Binding-site contacts:
Ligand atom C22 contacts residue GLU583 of chain 1.C at 3.9 Å.
Ligand atom O8 contacts residue ILE414 of chain 1.C at 4.1 Å.
Ligand atom C26 contacts residue GLU583 of chain 1.C at 3.3 Å.
Ligand atom O1 contacts residue GLU583 of chain 1.C at 4.0 Å.
Ligand atom C18 contacts residue ARG452 of chain 1.C at 4.2 Å.
Ligand atom C16 contacts residue GLU458 of chain 1.C at 3.4 Å.
Ligand atom C20 contacts residue GLN46 of chain 1.C at 4.1 Å.
Ligand atom C8 contacts residue TYR584 of chain 1.C at 3.9 Å (hydrophobic).
Ligand atom C13 contacts residue GLU461 of chain 1.C at 3.4 Å.
Ligand atom O3 contacts residue ALA399 of chain 1.C at 3.7 Å.
Ligand atom C6 contacts residue ALA399 of chain 1.C at 3.9 Å (hydrophobic).
Ligand atom C30 contacts residue GLU583 of chain 1.C at 4.0 Å.
Ligand atom C17 contacts residue ARG452 of chain 1.C at 3.8 Å.
Ligand atom C20 contacts residue GLU583 of chain 1.C at 4.2 Å.
Ligand atom O1 contacts residue TYR584 of chain 1.C at 4.0 Å.
Ligand atom C17 contacts residue VAL400 of chain 1.C at 4.0 Å (hydrophobic).
Ligand atom C25 contacts residue GLU583 of chain 1.C at 3.3 Å.
Ligand atom C15 contacts residue GLU458 of chain 1.C at 3.5 Å.
Ligand atom O3 contacts residue SER398 of chain 1.C at 2.1 Å (h-bond).
Ligand atom C16 contacts residue SER398 of chain 1.C at 3.9 Å.
Ligand atom O3 contacts residue VAL400 of chain 1.C at 3.8 Å.
Ligand atom C7 contacts residue TYR584 of chain 1.C at 3.9 Å (hydrophobic).
Ligand atom C8 contacts residue ALA399 of chain 1.C at 3.5 Å (hydrophobic).
Ligand atom C23 contacts residue GLU583 of chain 1.C at 2.9 Å.
Ligand atom C24 contacts residue GLU583 of chain 1.C at 2.9 Å.
Ligand atom N1 contacts residue GLU583 of chain 1.C at 2.2 Å (salt-bridge).
Ligand atom C14 contacts residue SER398 of chain 1.C at 4.1 Å.
Ligand atom C3 contacts residue TYR47 of chain 1.C at 4.3 Å (hydrophobic).
Ligand atom C11 contacts residue GLU458 of chain 1.C at 3.9 Å.
Ligand atom C16 contacts residue ARG452 of chain 1.C at 3.4 Å.
Ligand atom C7 contacts residue ALA399 of chain 1.C at 3.6 Å (hydrophobic).
Ligand atom C21 contacts residue GLN46 of chain 1.C at 2.8 Å.
Ligand atom C9 contacts residue ALA399 of chain 1.C at 4.1 Å (hydrophobic).
Ligand atom C10 contacts residue GLU583 of chain 1.C at 3.7 Å.
Ligand atom C11 contacts residue ARG452 of chain 1.C at 4.2 Å.
Ligand atom C1 contacts residue GLU461 of chain 1.C at 3.1 Å.
Ligand atom O2 contacts residue GLU461 of chain 1.C at 4.0 Å.
Ligand atom C7 contacts residue VAL400 of chain 1.C at 3.5 Å (hydrophobic).
Ligand atom C12 contacts residue GLU461 of chain 1.C at 3.0 Å.
Ligand atom C17 contacts residue SER398 of chain 1.C at 3.1 Å.

This protein binds this small molecule.
Small molecule (SMILES): C[C@H](CCC(=O)NCCC[N+](C)(C)CC(O)CS(=O)(=O)O)[C@H]1CC[C@H]2[C@@H]3[C@H](O)C[C@@H]4C[C@H](O)CC[C@]4(C)[C@H]3C[C@H](O)[C@]12C

Sequence of chain 1.C:
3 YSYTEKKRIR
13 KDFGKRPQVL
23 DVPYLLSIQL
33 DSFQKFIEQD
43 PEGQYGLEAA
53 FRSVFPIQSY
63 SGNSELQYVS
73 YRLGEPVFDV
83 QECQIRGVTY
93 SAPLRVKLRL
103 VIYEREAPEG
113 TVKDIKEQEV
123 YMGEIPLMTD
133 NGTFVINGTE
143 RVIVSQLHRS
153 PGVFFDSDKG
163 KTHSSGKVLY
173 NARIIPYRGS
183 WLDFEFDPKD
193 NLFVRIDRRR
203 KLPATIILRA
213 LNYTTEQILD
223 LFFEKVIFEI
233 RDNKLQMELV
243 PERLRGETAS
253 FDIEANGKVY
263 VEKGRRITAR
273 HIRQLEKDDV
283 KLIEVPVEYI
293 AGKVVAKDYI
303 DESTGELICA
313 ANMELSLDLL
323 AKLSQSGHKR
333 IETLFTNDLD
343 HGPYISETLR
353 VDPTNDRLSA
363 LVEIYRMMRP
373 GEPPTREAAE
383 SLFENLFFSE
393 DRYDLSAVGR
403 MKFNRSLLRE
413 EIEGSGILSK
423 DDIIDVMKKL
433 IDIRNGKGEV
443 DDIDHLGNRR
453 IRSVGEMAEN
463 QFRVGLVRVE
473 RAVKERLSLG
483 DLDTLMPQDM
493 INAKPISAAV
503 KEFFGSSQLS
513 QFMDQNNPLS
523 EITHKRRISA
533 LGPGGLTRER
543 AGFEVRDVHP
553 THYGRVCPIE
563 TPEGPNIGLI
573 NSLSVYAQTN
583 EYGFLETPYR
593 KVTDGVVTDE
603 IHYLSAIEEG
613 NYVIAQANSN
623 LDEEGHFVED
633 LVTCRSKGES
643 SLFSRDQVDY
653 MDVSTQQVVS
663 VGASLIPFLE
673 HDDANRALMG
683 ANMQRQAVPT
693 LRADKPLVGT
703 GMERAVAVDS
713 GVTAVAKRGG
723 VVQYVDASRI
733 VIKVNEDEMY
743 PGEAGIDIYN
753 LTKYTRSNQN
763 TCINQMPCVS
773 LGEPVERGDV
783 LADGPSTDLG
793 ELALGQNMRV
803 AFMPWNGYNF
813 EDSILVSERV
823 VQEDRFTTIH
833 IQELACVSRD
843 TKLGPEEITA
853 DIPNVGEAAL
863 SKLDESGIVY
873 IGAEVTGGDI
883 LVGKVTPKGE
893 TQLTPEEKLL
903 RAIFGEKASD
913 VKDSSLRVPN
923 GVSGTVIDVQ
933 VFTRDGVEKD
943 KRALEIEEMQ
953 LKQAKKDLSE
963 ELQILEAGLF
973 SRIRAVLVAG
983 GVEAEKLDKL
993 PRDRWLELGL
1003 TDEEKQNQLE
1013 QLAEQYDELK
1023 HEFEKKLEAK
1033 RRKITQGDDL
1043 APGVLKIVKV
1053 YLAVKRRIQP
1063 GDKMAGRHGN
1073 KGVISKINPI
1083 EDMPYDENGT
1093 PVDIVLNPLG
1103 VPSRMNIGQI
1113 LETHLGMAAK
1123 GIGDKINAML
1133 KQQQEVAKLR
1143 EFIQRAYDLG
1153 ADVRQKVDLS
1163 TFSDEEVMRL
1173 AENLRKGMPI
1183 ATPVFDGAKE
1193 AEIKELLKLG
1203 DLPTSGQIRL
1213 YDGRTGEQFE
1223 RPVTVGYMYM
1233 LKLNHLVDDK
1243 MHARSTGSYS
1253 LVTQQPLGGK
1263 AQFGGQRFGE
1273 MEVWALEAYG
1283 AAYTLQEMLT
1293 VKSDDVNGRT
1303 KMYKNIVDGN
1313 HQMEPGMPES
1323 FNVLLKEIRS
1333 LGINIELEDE